This small molecule binds to this protein.
Small molecule (SMILES): CC[C@H](C)[C@H](NC(=O)[C@@H](N)CCCNC(N)=[NH2+])C(=O)N[C@@H](CO)C(=O)N[C@@H](CC(N)=O)C(=O)N[C@@H](COP(=O)(O)O)C(=O)N[C@@H](C)C(=O)N1CCC[C@H]1C(=O)O

Sequence of chain 1.A:
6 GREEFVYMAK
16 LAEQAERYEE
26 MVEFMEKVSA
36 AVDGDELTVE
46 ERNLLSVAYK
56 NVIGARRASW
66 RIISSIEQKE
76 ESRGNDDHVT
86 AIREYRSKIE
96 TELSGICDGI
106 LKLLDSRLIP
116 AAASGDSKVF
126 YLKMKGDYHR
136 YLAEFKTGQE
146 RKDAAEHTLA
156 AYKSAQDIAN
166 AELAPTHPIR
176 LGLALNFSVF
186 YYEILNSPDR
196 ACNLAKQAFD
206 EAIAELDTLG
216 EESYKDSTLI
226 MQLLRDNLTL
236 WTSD

Binding-site contacts:
Ligand atom CA contacts residue ASN181 of chain 1.A at 3.6 Å.
Ligand atom C contacts residue LYS55 of chain 1.A at 3.7 Å.
Ligand atom OG contacts residue TYR187 of chain 1.A at 3.5 Å.
Ligand atom CB contacts residue ASN181 of chain 1.A at 3.4 Å.
Ligand atom NH2 contacts residue GLU188 of chain 1.A at 3.1 Å (salt-bridge).
Ligand atom P contacts residue TYR136 of chain 1.A at 3.6 Å.
Ligand atom OXT contacts residue LYS55 of chain 1.A at 2.6 Å (salt-bridge).
Ligand atom N contacts residue ASN181 of chain 1.A at 2.8 Å (h-bond).
Ligand atom O1P contacts residue TYR136 of chain 1.A at 3.6 Å (h-bond).
Ligand atom CG1 contacts residue EDO1 of chain 1.SA at 3.4 Å.
Ligand atom O1P contacts residue ARG62 of chain 1.A at 2.6 Å (salt-bridge).
Ligand atom O2P contacts residue ARG62 of chain 1.A at 2.8 Å (salt-bridge).
Ligand atom O2P contacts residue ARG135 of chain 1.A at 2.9 Å (salt-bridge).
Ligand atom P contacts residue ARG62 of chain 1.A at 3.7 Å.
Ligand atom CA contacts residue LEU180 of chain 1.A at 3.6 Å (hydrophobic).
Ligand atom OG contacts residue TRP236 of chain 1.A at 3.1 Å (h-bond).
Ligand atom CB contacts residue GLU188 of chain 1.A at 3.3 Å.
Ligand atom C contacts residue EDO1 of chain 1.SA at 3.6 Å.
Ligand atom C contacts residue ASN181 of chain 1.A at 3.7 Å.
Ligand atom N contacts residue LEU180 of chain 1.A at 3.4 Å.
Ligand atom CA contacts residue ASN232 of chain 1.A at 3.6 Å.
Ligand atom CA contacts residue ASN181 of chain 1.A at 3.7 Å.
Ligand atom C contacts residue LEU180 of chain 1.A at 3.5 Å (hydrophobic).
Ligand atom CB contacts residue ASN181 of chain 1.A at 3.3 Å.
Ligand atom CG contacts residue GLU188 of chain 1.A at 3.7 Å.
Ligand atom CA contacts residue EDO1 of chain 1.SA at 3.6 Å.
Ligand atom NH2 contacts residue VAL184 of chain 1.A at 3.6 Å.
Ligand atom O contacts residue LEU180 of chain 1.A at 3.5 Å.
Ligand atom O contacts residue ASN232 of chain 1.A at 3.0 Å (h-bond).
Ligand atom NE contacts residue GLU188 of chain 1.A at 3.0 Å (salt-bridge).
Ligand atom CA contacts residue EDO1 of chain 1.SA at 3.5 Å.
Ligand atom CD contacts residue ILE225 of chain 1.A at 3.6 Å (hydrophobic).
Ligand atom CB contacts residue EDO1 of chain 1.SA at 3.4 Å.
Ligand atom N contacts residue EDO1 of chain 1.SA at 2.7 Å (h-bond).
Ligand atom NH1 contacts residue ARG62 of chain 1.A at 3.5 Å (salt-bridge).
Ligand atom O3P contacts residue TYR136 of chain 1.A at 2.5 Å (h-bond).
Ligand atom O3P contacts residue ARG135 of chain 1.A at 2.8 Å (salt-bridge).
Ligand atom O contacts residue VAL184 of chain 1.A at 3.4 Å.
Ligand atom N contacts residue ASN232 of chain 1.A at 3.0 Å (h-bond).
Ligand atom OG contacts residue GLU188 of chain 1.A at 3.5 Å (salt-bridge).